Sequence of chain 3.C:
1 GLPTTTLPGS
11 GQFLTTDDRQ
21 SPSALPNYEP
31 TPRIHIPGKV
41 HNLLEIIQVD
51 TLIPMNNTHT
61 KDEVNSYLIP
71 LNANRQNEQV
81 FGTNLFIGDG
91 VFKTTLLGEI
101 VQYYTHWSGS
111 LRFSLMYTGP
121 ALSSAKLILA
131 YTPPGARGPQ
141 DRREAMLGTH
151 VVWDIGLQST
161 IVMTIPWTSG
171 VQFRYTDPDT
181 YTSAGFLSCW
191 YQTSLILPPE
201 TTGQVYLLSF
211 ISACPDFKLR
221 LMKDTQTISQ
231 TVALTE

Sequence of chain 4.A:
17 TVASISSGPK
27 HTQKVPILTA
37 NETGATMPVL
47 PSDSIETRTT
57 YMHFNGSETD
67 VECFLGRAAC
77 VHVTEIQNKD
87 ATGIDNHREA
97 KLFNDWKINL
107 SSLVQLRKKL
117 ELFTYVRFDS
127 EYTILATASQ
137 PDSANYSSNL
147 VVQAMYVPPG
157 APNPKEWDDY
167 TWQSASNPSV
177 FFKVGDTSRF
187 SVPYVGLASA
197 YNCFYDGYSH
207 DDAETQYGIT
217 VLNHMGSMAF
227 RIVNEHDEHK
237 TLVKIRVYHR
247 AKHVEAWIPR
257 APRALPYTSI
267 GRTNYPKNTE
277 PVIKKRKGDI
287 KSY

This small molecule binds to this protein.
Small molecule (SMILES): Cc1cc(CCCCCCCOc2ccc(C3=N[C@@H](C)CO3)cc2Cl)on1

Sequence of chain 4.C:
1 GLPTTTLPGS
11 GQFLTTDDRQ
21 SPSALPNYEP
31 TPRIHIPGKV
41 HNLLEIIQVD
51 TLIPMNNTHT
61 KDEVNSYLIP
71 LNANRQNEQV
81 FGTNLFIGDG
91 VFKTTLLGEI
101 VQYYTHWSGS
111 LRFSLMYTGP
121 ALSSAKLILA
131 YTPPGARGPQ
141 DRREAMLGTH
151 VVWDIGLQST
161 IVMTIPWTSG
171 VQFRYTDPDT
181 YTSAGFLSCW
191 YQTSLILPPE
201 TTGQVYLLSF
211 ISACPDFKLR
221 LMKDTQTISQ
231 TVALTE

Binding-site contacts:
Ligand atom C3B contacts residue LEU106 of chain 4.A at 3.8 Å (hydrophobic).
Ligand atom O1A contacts residue VAL122 of chain 4.A at 4.0 Å.
Ligand atom C1C contacts residue TYR152 of chain 4.A at 3.9 Å (hydrophobic).
Ligand atom O1 contacts residue TYR152 of chain 4.A at 3.9 Å.
Ligand atom C5A contacts residue VAL122 of chain 4.A at 3.9 Å (hydrophobic).
Ligand atom C3B contacts residue TYR197 of chain 4.A at 3.3 Å (hydrophobic).
Ligand atom CM1 contacts residue CYS199 of chain 4.A at 3.8 Å (hydrophobic).
Ligand atom C4A contacts residue ASN198 of chain 4.A at 3.9 Å.
Ligand atom N2 contacts residue PRO174 of chain 4.A at 3.7 Å.
Ligand atom C5C contacts residue ILE104 of chain 4.A at 4.0 Å (hydrophobic).
Ligand atom C5C contacts residue TYR128 of chain 4.A at 3.7 Å (hydrophobic).
Ligand atom C7C contacts residue TYR128 of chain 4.A at 3.5 Å (hydrophobic).
Ligand atom O1 contacts residue ALA24 of chain 4.C at 3.4 Å.
Ligand atom C2B contacts residue TYR197 of chain 4.A at 3.3 Å (hydrophobic).
Ligand atom C4B contacts residue LEU106 of chain 4.A at 3.7 Å (hydrophobic).
Ligand atom CL1 contacts residue MET221 of chain 4.A at 3.8 Å.
Ligand atom C3 contacts residue PHE186 of chain 4.A at 3.9 Å (hydrophobic).
Ligand atom C3C contacts residue TYR128 of chain 4.A at 3.6 Å (hydrophobic).
Ligand atom O1 contacts residue PHE186 of chain 4.A at 3.8 Å.
Ligand atom C31 contacts residue VAL176 of chain 4.A at 3.3 Å (hydrophobic).
Ligand atom C4 contacts residue PHE186 of chain 4.A at 3.7 Å (hydrophobic).
Ligand atom C3 contacts residue PRO174 of chain 4.A at 3.7 Å (hydrophobic).
Ligand atom CL1 contacts residue ILE104 of chain 4.A at 3.6 Å.
Ligand atom O1 contacts residue VAL188 of chain 4.A at 3.8 Å.
Ligand atom O1B contacts residue MET221 of chain 4.A at 3.8 Å.
Ligand atom CL1 contacts residue ASN105 of chain 4.A at 3.3 Å.
Ligand atom C4C contacts residue TYR152 of chain 4.A at 3.9 Å (hydrophobic).
Ligand atom N2 contacts residue ALA24 of chain 4.C at 3.1 Å.
Ligand atom N2 contacts residue PHE186 of chain 4.A at 4.0 Å.
Ligand atom C4 contacts residue TYR152 of chain 4.A at 3.7 Å (hydrophobic).
Ligand atom C3C contacts residue VAL188 of chain 4.A at 3.3 Å (hydrophobic).
Ligand atom C5 contacts residue TYR152 of chain 4.A at 3.6 Å (hydrophobic).
Ligand atom C31 contacts residue PRO174 of chain 4.A at 3.3 Å (hydrophobic).
Ligand atom C5 contacts residue PHE186 of chain 4.A at 3.7 Å (hydrophobic).
Ligand atom C31 contacts residue SER175 of chain 4.A at 3.5 Å.
Ligand atom C31 contacts residue ALA150 of chain 4.A at 3.5 Å (hydrophobic).
Ligand atom C6C contacts residue VAL191 of chain 4.A at 3.3 Å (hydrophobic).
Ligand atom C2C contacts residue VAL188 of chain 4.A at 2.8 Å (hydrophobic).
Ligand atom N3A contacts residue ASN219 of chain 4.A at 3.4 Å (h-bond).
Ligand atom C5A contacts residue CYS199 of chain 4.A at 3.9 Å (hydrophobic).